Binding-site contacts:
Ligand atom C1 contacts residue ASN150 of chain 1.C at 1.5 Å.
Ligand atom C8 contacts residue VAL136 of chain 1.C at 3.8 Å (hydrophobic).
Ligand atom C7 contacts residue ASP322 of chain 1.C at 4.5 Å.
Ligand atom C7 contacts residue VAL136 of chain 1.C at 4.4 Å (hydrophobic).
Ligand atom N2 contacts residue LEU169 of chain 1.C at 4.4 Å.
Ligand atom O3 contacts residue ASP322 of chain 1.C at 4.4 Å.
Ligand atom C5 contacts residue TYR167 of chain 1.C at 4.2 Å (hydrophobic).
Ligand atom C7 contacts residue ASN138 of chain 1.C at 4.2 Å.
Ligand atom O7 contacts residue ASN138 of chain 1.C at 3.3 Å (h-bond).
Ligand atom O5 contacts residue TYR167 of chain 1.C at 4.3 Å.
Ligand atom C8 contacts residue ASP322 of chain 1.C at 3.5 Å.
Ligand atom C8 contacts residue TYR167 of chain 1.C at 3.3 Å (hydrophobic).
Ligand atom C7 contacts residue ASN150 of chain 1.C at 3.5 Å.
Ligand atom C4 contacts residue ASN150 of chain 1.C at 4.4 Å.
Ligand atom O7 contacts residue VAL136 of chain 1.C at 4.2 Å.
Ligand atom C3 contacts residue ASN150 of chain 1.C at 3.9 Å.
Ligand atom C8 contacts residue ASN138 of chain 1.C at 4.2 Å.
Ligand atom N2 contacts residue ASP322 of chain 1.C at 4.2 Å.
Ligand atom O7 contacts residue ASN150 of chain 1.C at 3.6 Å.
Ligand atom O5 contacts residue ASN150 of chain 1.C at 2.4 Å (h-bond).
Ligand atom C2 contacts residue ASN150 of chain 1.C at 2.5 Å.
Ligand atom C6 contacts residue TYR167 of chain 1.C at 3.8 Å (hydrophobic).
Ligand atom N2 contacts residue ASN150 of chain 1.C at 2.9 Å (h-bond).
Ligand atom C8 contacts residue LEU169 of chain 1.C at 4.1 Å (hydrophobic).
Ligand atom C5 contacts residue ASN150 of chain 1.C at 3.8 Å.

Sequence of chain 1.C:
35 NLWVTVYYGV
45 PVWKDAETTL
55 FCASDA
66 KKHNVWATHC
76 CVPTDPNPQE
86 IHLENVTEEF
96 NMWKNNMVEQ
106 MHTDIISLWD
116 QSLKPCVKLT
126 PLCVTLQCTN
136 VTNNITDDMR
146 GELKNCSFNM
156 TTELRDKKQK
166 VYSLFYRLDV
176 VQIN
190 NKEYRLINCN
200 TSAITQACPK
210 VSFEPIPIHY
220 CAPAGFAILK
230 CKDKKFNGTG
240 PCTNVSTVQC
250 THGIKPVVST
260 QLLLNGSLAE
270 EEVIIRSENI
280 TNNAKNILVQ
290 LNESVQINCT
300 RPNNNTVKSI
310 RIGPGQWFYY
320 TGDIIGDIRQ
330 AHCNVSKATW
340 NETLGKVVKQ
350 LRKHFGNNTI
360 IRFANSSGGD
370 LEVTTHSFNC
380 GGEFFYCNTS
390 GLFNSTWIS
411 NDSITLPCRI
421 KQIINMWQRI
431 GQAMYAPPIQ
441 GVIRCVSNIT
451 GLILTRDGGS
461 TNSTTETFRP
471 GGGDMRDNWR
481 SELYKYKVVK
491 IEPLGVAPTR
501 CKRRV

This protein binds this small molecule.
Small molecule (SMILES): CC(=O)N[C@H]1[C@H](O[C@H]2[C@H](O)[C@@H](NC(C)=O)CO[C@@H]2CO)O[C@H](CO)[C@@H](O)[C@@H]1O